Sequence of chain 1.D:
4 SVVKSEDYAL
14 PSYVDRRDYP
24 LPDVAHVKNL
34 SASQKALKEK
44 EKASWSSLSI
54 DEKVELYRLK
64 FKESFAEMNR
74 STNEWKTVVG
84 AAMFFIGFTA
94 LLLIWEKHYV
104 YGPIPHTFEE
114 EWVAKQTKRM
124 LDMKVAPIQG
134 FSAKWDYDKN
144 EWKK

Binding-site contacts:
Ligand atom C3 contacts residue SER74 of chain 1.D at 4.0 Å.
Ligand atom O7 contacts residue SER74 of chain 1.D at 3.0 Å.
Ligand atom O16 contacts residue TRP78 of chain 1.D at 4.1 Å.
Ligand atom C6 contacts residue TRP78 of chain 1.D at 4.4 Å (hydrophobic).
Ligand atom C37 contacts residue VAL82 of chain 1.D at 4.1 Å (hydrophobic).
Ligand atom C19 contacts residue TRP78 of chain 1.D at 3.9 Å (hydrophobic).
Ligand atom C40 contacts residue VAL82 of chain 1.D at 4.0 Å (hydrophobic).
Ligand atom C43 contacts residue TGL1 of chain 1.DC at 3.7 Å.
Ligand atom O6 contacts residue THR75 of chain 1.D at 4.5 Å.
Ligand atom C22 contacts residue TRP78 of chain 1.D at 3.8 Å (hydrophobic).
Ligand atom C10 contacts residue SER74 of chain 1.D at 3.4 Å.
Ligand atom C18 contacts residue TRP78 of chain 1.D at 4.4 Å (hydrophobic).
Ligand atom O6 contacts residue ASN76 of chain 1.D at 4.2 Å.
Ligand atom C25 contacts residue TRP78 of chain 1.D at 3.7 Å (hydrophobic).
Ligand atom C11 contacts residue ASN76 of chain 1.D at 4.2 Å.
Ligand atom O6 contacts residue SER74 of chain 1.D at 4.2 Å.
Ligand atom C57 contacts residue SER74 of chain 1.D at 3.2 Å.
Ligand atom C4 contacts residue SER74 of chain 1.D at 3.8 Å.
Ligand atom C34 contacts residue VAL82 of chain 1.D at 4.1 Å (hydrophobic).
Ligand atom C40 contacts residue TGL1 of chain 1.DC at 4.3 Å.
Ligand atom C5 contacts residue SER74 of chain 1.D at 4.1 Å.
Ligand atom O61 contacts residue SER74 of chain 1.D at 3.7 Å.
Ligand atom C28 contacts residue TRP78 of chain 1.D at 3.9 Å (hydrophobic).

The small molecule below binds the protein below.
Small molecule (SMILES): CCCCCCCCCCO[C@@H]1O[C@H](CO)[C@@H](O[C@H]2O[C@H](CO)[C@@H](O)[C@H](O)[C@H]2O)[C@H](O)[C@H]1O